The protein below binds the small molecule below.
Small molecule (SMILES): CC(=O)N[C@@H]1[C@@H](O)[C@H](O)[C@@H](CO)O[C@H]1O

Sequence of chain 50.A:
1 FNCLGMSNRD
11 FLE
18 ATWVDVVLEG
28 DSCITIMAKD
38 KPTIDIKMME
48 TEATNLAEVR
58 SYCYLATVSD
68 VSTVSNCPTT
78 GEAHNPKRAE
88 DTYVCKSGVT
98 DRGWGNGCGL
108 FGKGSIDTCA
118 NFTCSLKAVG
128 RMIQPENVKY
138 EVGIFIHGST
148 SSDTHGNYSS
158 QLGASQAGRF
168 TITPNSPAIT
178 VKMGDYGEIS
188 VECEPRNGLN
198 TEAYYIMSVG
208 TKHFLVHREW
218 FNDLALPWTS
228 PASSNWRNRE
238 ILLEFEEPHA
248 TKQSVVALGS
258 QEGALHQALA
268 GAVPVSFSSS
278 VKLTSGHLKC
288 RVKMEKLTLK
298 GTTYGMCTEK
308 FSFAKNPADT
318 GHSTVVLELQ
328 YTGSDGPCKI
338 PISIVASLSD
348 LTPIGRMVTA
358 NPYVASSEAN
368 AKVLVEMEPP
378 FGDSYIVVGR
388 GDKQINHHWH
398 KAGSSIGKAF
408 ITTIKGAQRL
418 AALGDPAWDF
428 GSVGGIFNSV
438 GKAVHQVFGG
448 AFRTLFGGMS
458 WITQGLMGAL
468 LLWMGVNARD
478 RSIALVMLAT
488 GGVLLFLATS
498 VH

Binding-site contacts:
Ligand atom C5 contacts residue THR89 of chain 50.A at 4.5 Å.
Ligand atom N2 contacts residue TYR90 of chain 50.A at 4.2 Å.
Ligand atom C1 contacts residue THR120 of chain 50.A at 4.4 Å.
Ligand atom N2 contacts residue ASP67 of chain 50.A at 4.5 Å.
Ligand atom O7 contacts residue TYR90 of chain 50.A at 3.8 Å.
Ligand atom C7 contacts residue ASN118 of chain 50.A at 3.4 Å.
Ligand atom C8 contacts residue ASP67 of chain 50.A at 3.3 Å.
Ligand atom C1 contacts residue THR89 of chain 50.A at 4.2 Å.
Ligand atom O5 contacts residue THR120 of chain 50.A at 3.2 Å (h-bond).
Ligand atom C3 contacts residue ASN118 of chain 50.A at 3.8 Å.
Ligand atom O6 contacts residue THR120 of chain 50.A at 3.1 Å (h-bond).
Ligand atom C1 contacts residue ASN118 of chain 50.A at 1.4 Å.
Ligand atom C2 contacts residue ASN118 of chain 50.A at 2.4 Å.
Ligand atom O5 contacts residue THR89 of chain 50.A at 4.5 Å.
Ligand atom C6 contacts residue PHE119 of chain 50.A at 4.2 Å (hydrophobic).
Ligand atom C5 contacts residue THR120 of chain 50.A at 4.0 Å.
Ligand atom C8 contacts residue ASN118 of chain 50.A at 3.6 Å.
Ligand atom O5 contacts residue PHE119 of chain 50.A at 4.1 Å.
Ligand atom O7 contacts residue ASN118 of chain 50.A at 4.3 Å.
Ligand atom C8 contacts residue SER66 of chain 50.A at 3.3 Å.
Ligand atom O6 contacts residue THR89 of chain 50.A at 4.0 Å.
Ligand atom O5 contacts residue ASN118 of chain 50.A at 2.4 Å (h-bond).
Ligand atom O7 contacts residue ASP67 of chain 50.A at 2.8 Å (salt-bridge).
Ligand atom C7 contacts residue ASP67 of chain 50.A at 3.3 Å.
Ligand atom C6 contacts residue THR120 of chain 50.A at 3.4 Å.
Ligand atom C5 contacts residue ASN118 of chain 50.A at 3.6 Å.
Ligand atom C4 contacts residue ASN118 of chain 50.A at 4.2 Å.
Ligand atom O6 contacts residue PHE119 of chain 50.A at 3.0 Å (h-bond).
Ligand atom N2 contacts residue ASN118 of chain 50.A at 2.9 Å (h-bond).
Ligand atom C7 contacts residue TYR90 of chain 50.A at 4.2 Å (hydrophobic).